Binding-site contacts:
Ligand atom C4 contacts residue ASN200 of chain 1.A at 3.5 Å.
Ligand atom C7 contacts residue LEU192 of chain 1.A at 3.8 Å (hydrophobic).
Ligand atom C8 contacts residue LEU192 of chain 1.A at 3.8 Å (hydrophobic).
Ligand atom N2 contacts residue ASN200 of chain 1.A at 3.5 Å (h-bond).
Ligand atom O7 contacts residue LEU192 of chain 1.A at 4.5 Å.
Ligand atom C1 contacts residue LEU192 of chain 1.A at 3.9 Å (hydrophobic).
Ligand atom C2 contacts residue LEU192 of chain 1.A at 4.4 Å (hydrophobic).
Ligand atom C3 contacts residue ASN200 of chain 1.A at 3.6 Å.
Ligand atom C3 contacts residue ASP196 of chain 1.A at 4.2 Å.
Ligand atom C6 contacts residue SER197 of chain 1.A at 3.8 Å.
Ligand atom C5 contacts residue ASP196 of chain 1.A at 3.6 Å.
Ligand atom C2 contacts residue ASN200 of chain 1.A at 2.5 Å.
Ligand atom N2 contacts residue LEU192 of chain 1.A at 3.6 Å.
Ligand atom C1 contacts residue ASN200 of chain 1.A at 1.4 Å.
Ligand atom C7 contacts residue ASN200 of chain 1.A at 4.0 Å.
Ligand atom O5 contacts residue SER197 of chain 1.A at 4.2 Å.
Ligand atom O7 contacts residue LYS203 of chain 1.A at 3.7 Å.
Ligand atom C5 contacts residue ASN200 of chain 1.A at 3.1 Å.
Ligand atom C6 contacts residue ASN200 of chain 1.A at 3.2 Å.
Ligand atom C5 contacts residue SER197 of chain 1.A at 4.1 Å.
Ligand atom C2 contacts residue ASP196 of chain 1.A at 4.3 Å.
Ligand atom O5 contacts residue ASP196 of chain 1.A at 2.8 Å (salt-bridge).
Ligand atom C1 contacts residue ASP196 of chain 1.A at 3.7 Å.
Ligand atom O7 contacts residue ASN200 of chain 1.A at 3.9 Å.
Ligand atom N2 contacts residue ASP196 of chain 1.A at 4.5 Å.
Ligand atom O5 contacts residue ASN200 of chain 1.A at 2.4 Å (h-bond).
Ligand atom O6 contacts residue ASN200 of chain 1.A at 2.8 Å (h-bond).
Ligand atom C8 contacts residue VAL205 of chain 1.A at 4.2 Å (hydrophobic).

Sequence of chain 1.A:
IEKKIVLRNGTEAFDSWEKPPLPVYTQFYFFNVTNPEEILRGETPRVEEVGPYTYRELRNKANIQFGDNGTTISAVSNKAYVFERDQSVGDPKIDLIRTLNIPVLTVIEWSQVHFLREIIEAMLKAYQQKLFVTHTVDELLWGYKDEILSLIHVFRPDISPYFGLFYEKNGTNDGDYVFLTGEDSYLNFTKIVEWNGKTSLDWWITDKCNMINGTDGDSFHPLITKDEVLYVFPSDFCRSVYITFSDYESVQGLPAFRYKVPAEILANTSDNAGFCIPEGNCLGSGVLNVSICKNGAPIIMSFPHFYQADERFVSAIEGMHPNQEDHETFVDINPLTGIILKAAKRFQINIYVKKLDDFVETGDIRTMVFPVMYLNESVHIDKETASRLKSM

This small molecule binds to this protein.
Small molecule (SMILES): CC(=O)N[C@@H]1[C@@H](O)[C@H](O)[C@@H](CO)O[C@H]1O